Binding-site contacts:
Ligand atom C1 contacts residue GLU39 of chain 1.A at 3.9 Å.
Ligand atom C7 contacts residue ASN40 of chain 1.A at 3.6 Å.
Ligand atom C1 contacts residue TYR27 of chain 1.A at 3.6 Å (hydrophobic).
Ligand atom C2 contacts residue GLU39 of chain 1.A at 3.8 Å.
Ligand atom O7 contacts residue ASN40 of chain 1.A at 3.8 Å.
Ligand atom C5 contacts residue ASN40 of chain 1.A at 3.6 Å.
Ligand atom C5 contacts residue TYR27 of chain 1.A at 4.0 Å (hydrophobic).
Ligand atom C3 contacts residue ASN40 of chain 1.A at 3.8 Å.
Ligand atom C3 contacts residue GLU39 of chain 1.A at 4.2 Å.
Ligand atom C7 contacts residue GLU39 of chain 1.A at 3.7 Å.
Ligand atom O5 contacts residue TYR27 of chain 1.A at 3.6 Å.
Ligand atom C8 contacts residue GLU39 of chain 1.A at 3.5 Å.
Ligand atom N2 contacts residue ASN40 of chain 1.A at 3.0 Å (h-bond).
Ligand atom C1 contacts residue ASN40 of chain 1.A at 1.4 Å.
Ligand atom O5 contacts residue ASN40 of chain 1.A at 2.3 Å (h-bond).
Ligand atom O6 contacts residue TYR27 of chain 1.A at 4.0 Å.
Ligand atom N2 contacts residue GLU39 of chain 1.A at 2.8 Å (salt-bridge).
Ligand atom O6 contacts residue PRO12 of chain 1.A at 3.8 Å.
Ligand atom O6 contacts residue SER10 of chain 1.A at 3.9 Å.
Ligand atom C2 contacts residue ASN40 of chain 1.A at 2.5 Å.
Ligand atom C4 contacts residue ASN40 of chain 1.A at 4.1 Å.

Sequence of chain 1.A:
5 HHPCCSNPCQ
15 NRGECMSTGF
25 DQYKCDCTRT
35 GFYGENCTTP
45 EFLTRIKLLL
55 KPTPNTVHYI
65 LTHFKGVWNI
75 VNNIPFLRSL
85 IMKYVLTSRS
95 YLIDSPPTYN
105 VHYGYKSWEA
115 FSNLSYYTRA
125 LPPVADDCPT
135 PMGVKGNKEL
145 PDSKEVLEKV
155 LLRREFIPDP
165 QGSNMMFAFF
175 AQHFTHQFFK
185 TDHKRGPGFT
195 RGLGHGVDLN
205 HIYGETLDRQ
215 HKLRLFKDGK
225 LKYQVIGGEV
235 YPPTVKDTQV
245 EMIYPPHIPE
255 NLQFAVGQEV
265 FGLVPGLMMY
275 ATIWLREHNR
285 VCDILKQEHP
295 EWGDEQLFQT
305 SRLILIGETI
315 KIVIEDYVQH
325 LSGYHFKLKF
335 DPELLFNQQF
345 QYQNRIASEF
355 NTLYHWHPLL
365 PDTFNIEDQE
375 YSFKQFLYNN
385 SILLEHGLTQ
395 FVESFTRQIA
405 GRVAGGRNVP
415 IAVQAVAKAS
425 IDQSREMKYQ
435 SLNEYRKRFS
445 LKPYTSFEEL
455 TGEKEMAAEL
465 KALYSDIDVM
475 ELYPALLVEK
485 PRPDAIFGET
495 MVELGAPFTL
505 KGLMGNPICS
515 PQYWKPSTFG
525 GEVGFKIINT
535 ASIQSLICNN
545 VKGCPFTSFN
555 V

This protein binds this small molecule.
Small molecule (SMILES): CC(=O)N[C@H]1[C@H](O[C@H]2[C@H](O)[C@@H](NC(C)=O)CO[C@@H]2CO)O[C@H](CO)[C@@H](O)[C@@H]1O